Sequence of chain 1.F:
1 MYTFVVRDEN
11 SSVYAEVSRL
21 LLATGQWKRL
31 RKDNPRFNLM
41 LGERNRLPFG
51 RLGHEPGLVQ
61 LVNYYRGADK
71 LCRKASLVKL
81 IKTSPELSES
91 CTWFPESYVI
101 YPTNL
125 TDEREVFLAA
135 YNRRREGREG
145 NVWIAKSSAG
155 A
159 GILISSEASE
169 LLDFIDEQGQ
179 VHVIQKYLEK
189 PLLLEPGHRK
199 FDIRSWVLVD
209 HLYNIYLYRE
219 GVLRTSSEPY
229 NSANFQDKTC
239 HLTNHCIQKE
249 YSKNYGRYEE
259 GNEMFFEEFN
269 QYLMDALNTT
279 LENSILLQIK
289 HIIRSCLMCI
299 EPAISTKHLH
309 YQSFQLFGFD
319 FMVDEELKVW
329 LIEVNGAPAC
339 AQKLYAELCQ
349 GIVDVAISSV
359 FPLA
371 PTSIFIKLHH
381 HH

Binding-site contacts:
Ligand atom O1A contacts residue GLU331 of chain 1.F at 3.4 Å.
Ligand atom C2 contacts residue LYS198 of chain 1.F at 3.1 Å.
Ligand atom O2A contacts residue LYS150 of chain 1.F at 3.0 Å (salt-bridge).
Ligand atom O2' contacts residue LYS198 of chain 1.F at 3.4 Å.
Ligand atom N7 contacts residue LYS150 of chain 1.F at 3.0 Å (salt-bridge).
Ligand atom O3G contacts residue GLU331 of chain 1.F at 2.1 Å (salt-bridge).
Ligand atom O1G contacts residue ARG222 of chain 1.F at 3.3 Å (salt-bridge).
Ligand atom O2G contacts residue ASP318 of chain 1.F at 2.1 Å (salt-bridge).
Ligand atom N7 contacts residue GLN183 of chain 1.F at 3.3 Å (h-bond).
Ligand atom O2' contacts residue HIS239 of chain 1.F at 3.7 Å.
Ligand atom N1 contacts residue LEU186 of chain 1.F at 2.9 Å (h-bond).
Ligand atom N6 contacts residue LYS184 of chain 1.F at 2.7 Å (salt-bridge).
Ligand atom C5 contacts residue GLN183 of chain 1.F at 3.8 Å.
Ligand atom O3G contacts residue ASN333 of chain 1.F at 2.8 Å (h-bond).
Ligand atom N3 contacts residue TYR185 of chain 1.F at 3.5 Å.
Ligand atom N6 contacts residue TYR185 of chain 1.F at 3.8 Å.
Ligand atom N6 contacts residue GLN183 of chain 1.F at 2.9 Å (h-bond).
Ligand atom C3' contacts residue THR241 of chain 1.F at 3.4 Å.
Ligand atom N3 contacts residue LYS198 of chain 1.F at 2.7 Å (salt-bridge).
Ligand atom O3' contacts residue THR241 of chain 1.F at 2.0 Å (h-bond).
Ligand atom O1B contacts residue GLU331 of chain 1.F at 2.6 Å (salt-bridge).
Ligand atom PG contacts residue ASP318 of chain 1.F at 3.5 Å.
Ligand atom PG contacts residue GLU331 of chain 1.F at 3.0 Å.
Ligand atom C8 contacts residue LYS150 of chain 1.F at 3.4 Å.
Ligand atom O2' contacts residue MET320 of chain 1.F at 3.7 Å.
Ligand atom O2G contacts residue GLU331 of chain 1.F at 2.9 Å (salt-bridge).
Ligand atom C4 contacts residue LYS198 of chain 1.F at 3.8 Å.
Ligand atom C5' contacts residue ASN242 of chain 1.F at 3.2 Å.
Ligand atom C2 contacts residue TYR185 of chain 1.F at 3.5 Å (hydrophobic).
Ligand atom O2A contacts residue LYS74 of chain 1.F at 3.5 Å.
Ligand atom C3B contacts residue ASN242 of chain 1.F at 3.1 Å.
Ligand atom C4' contacts residue ASN242 of chain 1.F at 3.7 Å.
Ligand atom C6 contacts residue GLN183 of chain 1.F at 3.8 Å.
Ligand atom O3G contacts residue MG1 of chain 1.X at 2.2 Å.
Ligand atom C2 contacts residue LEU186 of chain 1.F at 3.5 Å (hydrophobic).
Ligand atom C6 contacts residue LYS184 of chain 1.F at 3.8 Å.
Ligand atom O1B contacts residue LYS74 of chain 1.F at 3.3 Å (salt-bridge).
Ligand atom O2' contacts residue THR241 of chain 1.F at 3.5 Å (h-bond).
Ligand atom O1B contacts residue MG1 of chain 1.X at 2.6 Å.
Ligand atom N1 contacts residue TYR185 of chain 1.F at 3.6 Å.

A small-molecule ligand and the protein it binds are described below.
Small molecule (SMILES): Nc1ncnc2c1ncn2[C@@H]1O[C@H](CO[P](=O)(O)O[P](=O)(O)CP(=O)(O)O)[C@@H](O)[C@H]1O